A protein and the small-molecule ligand that binds it are described below.
Small molecule (SMILES): COCC(CCO[C@H]1CC[C@@]2(C)C(=CC[C@H]3[C@@H]4C[C@@H]5O[C@]6(CC[C@@H](C)CO6)[C@@H](C)[C@@H]5[C@@]4(C)CC[C@@H]32)C1)COC

Binding-site contacts:
Ligand atom C24 contacts residue TRP1040 of chain 1.G at 4.2 Å (hydrophobic).
Ligand atom C16 contacts residue SER1039 of chain 1.G at 4.2 Å.
Ligand atom C14 contacts residue TRP1040 of chain 1.G at 3.8 Å (hydrophobic).
Ligand atom O80 contacts residue ASN890 of chain 1.A at 4.0 Å.
Ligand atom C07 contacts residue TRP1040 of chain 1.G at 4.5 Å (hydrophobic).
Ligand atom C05 contacts residue ALA1043 of chain 1.G at 3.8 Å (hydrophobic).
Ligand atom C26 contacts residue LYS1041 of chain 1.G at 4.3 Å.
Ligand atom O25 contacts residue SER1039 of chain 1.G at 4.2 Å.
Ligand atom C19 contacts residue TYR891 of chain 1.A at 3.6 Å (hydrophobic).
Ligand atom C24 contacts residue SER1039 of chain 1.G at 4.0 Å.
Ligand atom C26 contacts residue SER1039 of chain 1.G at 3.8 Å.
Ligand atom C14 contacts residue SER1039 of chain 1.G at 3.1 Å.
Ligand atom C08 contacts residue TYR891 of chain 1.A at 4.1 Å (hydrophobic).
Ligand atom C79 contacts residue ASN890 of chain 1.A at 3.3 Å.
Ligand atom C81 contacts residue TYR983 of chain 1.A at 3.9 Å (hydrophobic).
Ligand atom C24 contacts residue PRO1038 of chain 1.G at 4.4 Å (hydrophobic).
Ligand atom C78 contacts residue TYR983 of chain 1.A at 4.4 Å (hydrophobic).
Ligand atom C16 contacts residue PRO1038 of chain 1.G at 4.1 Å (hydrophobic).
Ligand atom C14 contacts residue PRO1038 of chain 1.G at 4.2 Å (hydrophobic).
Ligand atom O72 contacts residue ALA1043 of chain 1.G at 4.5 Å.
Ligand atom C79 contacts residue TYR983 of chain 1.A at 3.8 Å (hydrophobic).
Ligand atom O20 contacts residue PRO1038 of chain 1.G at 4.0 Å.
Ligand atom C22 contacts residue TRP1040 of chain 1.G at 4.3 Å (hydrophobic).
Ligand atom C01 contacts residue TRP1040 of chain 1.G at 4.0 Å (hydrophobic).
Ligand atom C16 contacts residue TRP1040 of chain 1.G at 3.8 Å (hydrophobic).
Ligand atom C12 contacts residue TRP1040 of chain 1.G at 3.5 Å (hydrophobic).
Ligand atom C13 contacts residue SER1039 of chain 1.G at 4.3 Å.
Ligand atom C75 contacts residue MET887 of chain 1.A at 3.4 Å (hydrophobic).
Ligand atom C10 contacts residue TYR891 of chain 1.A at 4.0 Å (hydrophobic).
Ligand atom C09 contacts residue TYR891 of chain 1.A at 4.3 Å (hydrophobic).
Ligand atom C21 contacts residue PRO1038 of chain 1.G at 3.2 Å (hydrophobic).
Ligand atom C22 contacts residue PRO1038 of chain 1.G at 4.5 Å (hydrophobic).
Ligand atom C26 contacts residue TRP1040 of chain 1.G at 4.4 Å (hydrophobic).
Ligand atom C15 contacts residue SER1039 of chain 1.G at 3.7 Å.
Ligand atom C17 contacts residue PRO1038 of chain 1.G at 3.7 Å (hydrophobic).
Ligand atom C13 contacts residue TRP1040 of chain 1.G at 4.3 Å (hydrophobic).
Ligand atom C15 contacts residue LEU1042 of chain 1.G at 4.3 Å (hydrophobic).

Sequence of chain 1.A:
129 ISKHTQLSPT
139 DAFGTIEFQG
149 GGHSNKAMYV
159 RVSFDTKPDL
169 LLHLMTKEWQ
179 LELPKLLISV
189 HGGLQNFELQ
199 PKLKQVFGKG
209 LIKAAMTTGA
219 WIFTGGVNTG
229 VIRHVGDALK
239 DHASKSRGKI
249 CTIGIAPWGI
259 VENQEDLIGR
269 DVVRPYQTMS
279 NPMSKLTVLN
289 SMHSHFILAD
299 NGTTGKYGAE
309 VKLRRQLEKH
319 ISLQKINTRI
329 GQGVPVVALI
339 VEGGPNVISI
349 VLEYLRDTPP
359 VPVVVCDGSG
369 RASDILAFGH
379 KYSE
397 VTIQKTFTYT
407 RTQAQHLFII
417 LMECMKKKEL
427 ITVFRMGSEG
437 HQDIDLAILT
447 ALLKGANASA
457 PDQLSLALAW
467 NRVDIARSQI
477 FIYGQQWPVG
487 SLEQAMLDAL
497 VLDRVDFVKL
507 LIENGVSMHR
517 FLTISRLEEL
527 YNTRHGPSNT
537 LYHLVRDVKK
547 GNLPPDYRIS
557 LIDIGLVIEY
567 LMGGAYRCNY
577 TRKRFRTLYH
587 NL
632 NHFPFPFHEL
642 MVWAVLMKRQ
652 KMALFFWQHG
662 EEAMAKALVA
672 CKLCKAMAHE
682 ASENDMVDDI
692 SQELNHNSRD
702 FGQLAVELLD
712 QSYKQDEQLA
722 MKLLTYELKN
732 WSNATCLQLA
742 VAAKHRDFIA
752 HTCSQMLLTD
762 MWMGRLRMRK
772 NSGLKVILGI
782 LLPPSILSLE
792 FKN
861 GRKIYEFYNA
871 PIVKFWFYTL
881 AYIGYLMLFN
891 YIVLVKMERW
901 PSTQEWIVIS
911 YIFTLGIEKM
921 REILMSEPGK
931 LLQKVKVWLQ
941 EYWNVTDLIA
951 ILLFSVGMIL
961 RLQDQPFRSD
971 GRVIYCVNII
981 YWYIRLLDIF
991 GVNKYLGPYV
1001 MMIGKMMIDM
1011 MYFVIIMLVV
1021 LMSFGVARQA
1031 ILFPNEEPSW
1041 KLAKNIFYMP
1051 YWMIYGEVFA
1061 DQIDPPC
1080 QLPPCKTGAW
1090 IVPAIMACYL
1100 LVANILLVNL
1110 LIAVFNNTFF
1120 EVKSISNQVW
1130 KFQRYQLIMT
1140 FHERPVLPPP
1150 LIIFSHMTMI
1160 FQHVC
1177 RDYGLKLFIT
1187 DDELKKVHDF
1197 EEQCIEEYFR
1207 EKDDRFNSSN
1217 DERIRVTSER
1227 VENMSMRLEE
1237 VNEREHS

Sequence of chain 1.G:
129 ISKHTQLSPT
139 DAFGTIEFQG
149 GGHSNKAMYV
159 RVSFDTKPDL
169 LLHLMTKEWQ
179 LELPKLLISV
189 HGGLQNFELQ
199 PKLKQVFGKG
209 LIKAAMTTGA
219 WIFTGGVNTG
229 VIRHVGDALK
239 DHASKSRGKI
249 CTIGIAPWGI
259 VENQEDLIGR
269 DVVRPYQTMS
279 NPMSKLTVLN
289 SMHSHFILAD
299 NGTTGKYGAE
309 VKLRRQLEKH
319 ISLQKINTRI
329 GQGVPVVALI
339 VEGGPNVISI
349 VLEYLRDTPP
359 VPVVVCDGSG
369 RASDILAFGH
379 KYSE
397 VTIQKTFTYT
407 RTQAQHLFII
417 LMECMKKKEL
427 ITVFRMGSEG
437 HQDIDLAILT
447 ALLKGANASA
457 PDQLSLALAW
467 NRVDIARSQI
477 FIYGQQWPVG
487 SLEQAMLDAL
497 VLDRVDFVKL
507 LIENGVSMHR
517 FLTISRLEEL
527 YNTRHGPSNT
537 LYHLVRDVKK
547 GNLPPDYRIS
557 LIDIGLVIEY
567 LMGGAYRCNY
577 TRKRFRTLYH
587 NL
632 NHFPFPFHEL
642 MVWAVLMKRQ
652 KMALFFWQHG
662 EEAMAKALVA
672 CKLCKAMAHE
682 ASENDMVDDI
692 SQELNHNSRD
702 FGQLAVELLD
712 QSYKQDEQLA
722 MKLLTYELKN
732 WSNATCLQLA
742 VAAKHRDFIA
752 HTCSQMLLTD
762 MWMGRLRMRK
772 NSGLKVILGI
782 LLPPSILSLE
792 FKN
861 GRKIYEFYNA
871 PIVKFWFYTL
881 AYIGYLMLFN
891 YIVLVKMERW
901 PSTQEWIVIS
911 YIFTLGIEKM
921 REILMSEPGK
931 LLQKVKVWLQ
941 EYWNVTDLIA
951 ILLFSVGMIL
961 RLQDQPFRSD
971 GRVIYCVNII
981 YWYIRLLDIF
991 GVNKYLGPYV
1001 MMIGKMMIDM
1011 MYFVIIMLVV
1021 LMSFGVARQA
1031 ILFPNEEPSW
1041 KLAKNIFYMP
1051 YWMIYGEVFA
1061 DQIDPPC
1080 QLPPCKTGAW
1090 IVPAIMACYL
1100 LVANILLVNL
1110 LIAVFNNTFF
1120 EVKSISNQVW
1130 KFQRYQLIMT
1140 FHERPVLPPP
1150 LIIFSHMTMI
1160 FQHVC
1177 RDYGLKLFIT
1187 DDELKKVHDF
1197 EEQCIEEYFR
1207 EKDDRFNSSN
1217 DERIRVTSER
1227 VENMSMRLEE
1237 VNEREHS